Binding-site contacts:
Ligand atom C2 contacts residue ASN657 of chain 1.A at 2.5 Å.
Ligand atom C4 contacts residue ASN657 of chain 1.A at 4.3 Å.
Ligand atom O6 contacts residue ASN657 of chain 1.A at 3.9 Å.
Ligand atom O7 contacts residue ASN657 of chain 1.A at 3.3 Å.
Ligand atom C3 contacts residue ASN657 of chain 1.A at 3.8 Å.
Ligand atom O5 contacts residue ASN657 of chain 1.A at 2.4 Å (h-bond).
Ligand atom C5 contacts residue ASN657 of chain 1.A at 3.7 Å.
Ligand atom N2 contacts residue ASN657 of chain 1.A at 2.9 Å (h-bond).
Ligand atom C8 contacts residue ASN657 of chain 1.A at 4.4 Å.
Ligand atom C7 contacts residue ASN657 of chain 1.A at 3.3 Å.
Ligand atom C1 contacts residue ASN657 of chain 1.A at 1.4 Å.

Sequence of chain 1.A:
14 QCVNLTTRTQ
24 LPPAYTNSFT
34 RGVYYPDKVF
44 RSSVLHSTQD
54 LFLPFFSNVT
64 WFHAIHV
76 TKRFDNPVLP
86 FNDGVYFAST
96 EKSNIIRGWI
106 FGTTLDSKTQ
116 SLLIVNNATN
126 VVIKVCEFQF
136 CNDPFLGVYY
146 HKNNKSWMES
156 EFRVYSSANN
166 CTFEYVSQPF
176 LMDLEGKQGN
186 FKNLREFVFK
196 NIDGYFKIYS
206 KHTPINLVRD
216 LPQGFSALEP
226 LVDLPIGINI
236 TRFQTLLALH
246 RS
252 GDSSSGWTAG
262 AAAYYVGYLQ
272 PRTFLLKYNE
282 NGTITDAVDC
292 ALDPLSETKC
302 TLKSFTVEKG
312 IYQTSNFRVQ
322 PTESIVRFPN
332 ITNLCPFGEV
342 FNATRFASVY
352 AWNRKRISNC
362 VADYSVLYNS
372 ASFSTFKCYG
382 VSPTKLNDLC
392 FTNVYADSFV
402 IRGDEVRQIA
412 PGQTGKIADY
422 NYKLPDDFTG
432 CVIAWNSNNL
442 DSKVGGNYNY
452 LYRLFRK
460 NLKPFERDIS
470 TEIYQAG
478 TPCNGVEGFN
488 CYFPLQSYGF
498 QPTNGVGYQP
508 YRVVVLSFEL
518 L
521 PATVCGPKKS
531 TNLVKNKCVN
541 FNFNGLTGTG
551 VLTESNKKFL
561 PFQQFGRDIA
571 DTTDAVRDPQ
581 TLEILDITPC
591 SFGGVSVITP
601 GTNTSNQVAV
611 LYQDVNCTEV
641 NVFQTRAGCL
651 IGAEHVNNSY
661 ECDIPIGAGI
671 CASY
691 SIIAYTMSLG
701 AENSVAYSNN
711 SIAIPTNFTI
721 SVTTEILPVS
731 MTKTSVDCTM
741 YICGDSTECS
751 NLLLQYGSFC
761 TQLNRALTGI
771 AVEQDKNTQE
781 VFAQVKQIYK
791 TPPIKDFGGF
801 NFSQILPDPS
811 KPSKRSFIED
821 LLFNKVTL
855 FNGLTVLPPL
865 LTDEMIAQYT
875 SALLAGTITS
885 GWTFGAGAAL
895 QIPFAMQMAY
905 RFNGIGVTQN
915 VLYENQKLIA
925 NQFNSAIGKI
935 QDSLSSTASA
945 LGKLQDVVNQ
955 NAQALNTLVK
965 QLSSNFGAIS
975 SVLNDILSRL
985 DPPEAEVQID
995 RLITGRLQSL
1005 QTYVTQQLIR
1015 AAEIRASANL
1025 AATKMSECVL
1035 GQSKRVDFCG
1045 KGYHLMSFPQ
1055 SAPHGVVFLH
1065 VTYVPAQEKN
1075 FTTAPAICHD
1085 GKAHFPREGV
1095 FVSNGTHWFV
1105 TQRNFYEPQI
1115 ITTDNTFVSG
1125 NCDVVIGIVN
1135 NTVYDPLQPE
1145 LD

The small molecule below binds the protein below.
Small molecule (SMILES): CC(=O)N[C@@H]1[C@@H](O)[C@H](O)[C@@H](CO)O[C@H]1O